Sequence of chain 1.B:
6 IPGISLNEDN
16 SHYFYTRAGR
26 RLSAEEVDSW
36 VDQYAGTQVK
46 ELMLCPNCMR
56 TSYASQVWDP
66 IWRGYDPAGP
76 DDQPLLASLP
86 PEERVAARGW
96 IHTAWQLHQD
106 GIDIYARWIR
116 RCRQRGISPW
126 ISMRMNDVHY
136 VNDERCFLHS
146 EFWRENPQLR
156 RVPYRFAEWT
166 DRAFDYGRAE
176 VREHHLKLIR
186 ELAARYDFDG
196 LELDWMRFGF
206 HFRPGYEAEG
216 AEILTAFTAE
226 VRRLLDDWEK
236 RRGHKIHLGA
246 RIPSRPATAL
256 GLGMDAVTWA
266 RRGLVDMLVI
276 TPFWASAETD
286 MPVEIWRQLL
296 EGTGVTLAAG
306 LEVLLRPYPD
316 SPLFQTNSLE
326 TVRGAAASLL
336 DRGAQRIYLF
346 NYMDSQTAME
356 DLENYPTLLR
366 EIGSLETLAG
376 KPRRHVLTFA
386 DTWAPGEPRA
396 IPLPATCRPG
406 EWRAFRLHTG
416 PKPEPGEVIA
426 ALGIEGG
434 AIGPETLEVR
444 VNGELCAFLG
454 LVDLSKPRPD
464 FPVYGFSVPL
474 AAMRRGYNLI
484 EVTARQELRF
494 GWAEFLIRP

Binding-site contacts:
Ligand atom O6 contacts residue ARG129 of chain 1.B at 3.7 Å.
Ligand atom O1B contacts residue ASN346 of chain 1.B at 3.1 Å (h-bond).
Ligand atom C6 contacts residue SER16 of chain 1.B at 3.7 Å.
Ligand atom O1A contacts residue ARG129 of chain 1.B at 2.7 Å (salt-bridge).
Ligand atom O7 contacts residue HIS134 of chain 1.B at 3.5 Å (h-bond).
Ligand atom O1A contacts residue ARG202 of chain 1.B at 2.8 Å (salt-bridge).
Ligand atom C8 contacts residue SER16 of chain 1.B at 3.4 Å.
Ligand atom C9 contacts residue TRP95 of chain 1.B at 3.7 Å (hydrophobic).
Ligand atom C6 contacts residue ASP14 of chain 1.B at 3.4 Å.
Ligand atom O9 contacts residue CYS53 of chain 1.B at 3.4 Å.
Ligand atom C8 contacts residue ASN15 of chain 1.B at 3.6 Å.
Ligand atom C2 contacts residue ASN346 of chain 1.B at 3.7 Å.
Ligand atom O1B contacts residue TRP279 of chain 1.B at 3.6 Å.
Ligand atom O5 contacts residue THR352 of chain 1.B at 3.9 Å.
Ligand atom C2 contacts residue ARG129 of chain 1.B at 3.9 Å.
Ligand atom C7 contacts residue SER16 of chain 1.B at 3.4 Å.
Ligand atom C9 contacts residue ASN15 of chain 1.B at 3.6 Å.
Ligand atom C4 contacts residue ASP14 of chain 1.B at 3.5 Å.
Ligand atom O5 contacts residue SER16 of chain 1.B at 3.9 Å.
Ligand atom O1B contacts residue ARG202 of chain 1.B at 2.9 Å (salt-bridge).
Ligand atom C3 contacts residue ASN346 of chain 1.B at 3.5 Å.
Ligand atom O2 contacts residue ASN346 of chain 1.B at 3.0 Å (h-bond).
Ligand atom O9 contacts residue TRP95 of chain 1.B at 3.6 Å.
Ligand atom C1 contacts residue ARG202 of chain 1.B at 3.6 Å.
Ligand atom O4 contacts residue THR352 of chain 1.B at 2.7 Å (h-bond).
Ligand atom O6 contacts residue HIS134 of chain 1.B at 3.6 Å.
Ligand atom O8 contacts residue ASN15 of chain 1.B at 2.4 Å (h-bond).
Ligand atom O2 contacts residue ARG129 of chain 1.B at 3.0 Å (salt-bridge).
Ligand atom C2 contacts residue ASP14 of chain 1.B at 3.9 Å.
Ligand atom C1 contacts residue ARG129 of chain 1.B at 3.7 Å.
Ligand atom O9 contacts residue ASN15 of chain 1.B at 3.0 Å (h-bond).
Ligand atom C9 contacts residue SER16 of chain 1.B at 3.9 Å.
Ligand atom O2 contacts residue ASP14 of chain 1.B at 3.1 Å (salt-bridge).
Ligand atom O1A contacts residue HIS134 of chain 1.B at 3.3 Å.
Ligand atom C1 contacts residue HIS134 of chain 1.B at 3.9 Å.
Ligand atom C8 contacts residue ARG129 of chain 1.B at 3.9 Å.
Ligand atom O8 contacts residue SER16 of chain 1.B at 2.7 Å (h-bond).
Ligand atom C5 contacts residue ASP14 of chain 1.B at 3.8 Å.
Ligand atom C4 contacts residue THR352 of chain 1.B at 3.5 Å.
Ligand atom O1B contacts residue PHE345 of chain 1.B at 3.9 Å.

This small molecule binds to this protein.
Small molecule (SMILES): O=C(O)[C@]1(O)C[C@H](O)[C@@H](O)[C@H]([C@H](O)[C@H](O)CO)O1